Sequence of chain 1.A:
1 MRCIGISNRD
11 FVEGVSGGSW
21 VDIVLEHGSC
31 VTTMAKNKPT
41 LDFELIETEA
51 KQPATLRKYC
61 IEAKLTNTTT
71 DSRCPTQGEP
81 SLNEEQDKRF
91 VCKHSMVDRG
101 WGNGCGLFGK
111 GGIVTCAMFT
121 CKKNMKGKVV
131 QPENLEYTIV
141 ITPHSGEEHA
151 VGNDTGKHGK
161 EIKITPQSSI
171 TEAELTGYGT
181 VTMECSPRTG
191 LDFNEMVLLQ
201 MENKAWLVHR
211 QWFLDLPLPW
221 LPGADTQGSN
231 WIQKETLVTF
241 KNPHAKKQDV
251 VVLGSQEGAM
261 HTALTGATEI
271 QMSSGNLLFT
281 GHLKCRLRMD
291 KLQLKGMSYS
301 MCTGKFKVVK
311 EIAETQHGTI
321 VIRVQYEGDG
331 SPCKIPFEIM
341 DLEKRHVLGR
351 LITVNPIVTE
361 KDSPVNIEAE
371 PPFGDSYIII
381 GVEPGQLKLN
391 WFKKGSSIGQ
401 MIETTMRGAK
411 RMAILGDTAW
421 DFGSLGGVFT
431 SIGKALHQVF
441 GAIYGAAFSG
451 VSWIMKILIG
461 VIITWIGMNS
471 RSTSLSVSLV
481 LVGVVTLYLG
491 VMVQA

Binding-site contacts:
Ligand atom C8 contacts residue PHE90 of chain 1.A at 3.7 Å (hydrophobic).
Ligand atom C5 contacts residue ASN67 of chain 1.A at 3.7 Å.
Ligand atom C4 contacts residue ASN67 of chain 1.A at 4.2 Å.
Ligand atom C2 contacts residue ASN67 of chain 1.A at 2.5 Å.
Ligand atom N2 contacts residue ASN67 of chain 1.A at 2.9 Å (h-bond).
Ligand atom O7 contacts residue ASN67 of chain 1.A at 4.3 Å.
Ligand atom C8 contacts residue ASN67 of chain 1.A at 4.3 Å.
Ligand atom O5 contacts residue ASN67 of chain 1.A at 2.4 Å (h-bond).
Ligand atom C1 contacts residue ASN67 of chain 1.A at 1.4 Å.
Ligand atom C3 contacts residue ASN67 of chain 1.A at 3.8 Å.
Ligand atom C8 contacts residue MET118 of chain 1.A at 4.3 Å (hydrophobic).
Ligand atom C7 contacts residue ASN67 of chain 1.A at 3.9 Å.

This small molecule binds to this protein.
Small molecule (SMILES): CC(=O)N[C@@H]1[C@@H](O)[C@H](O)[C@@H](CO)O[C@H]1O